Binding-site contacts:
Ligand atom C8 contacts residue ASN35 of chain 1.B at 4.3 Å.
Ligand atom C1 contacts residue ASN35 of chain 1.B at 1.4 Å.
Ligand atom C7 contacts residue TYR2 of chain 1.B at 4.3 Å (hydrophobic).
Ligand atom C4 contacts residue ASN35 of chain 1.B at 4.2 Å.
Ligand atom C3 contacts residue ASN35 of chain 1.B at 3.8 Å.
Ligand atom C7 contacts residue ASN35 of chain 1.B at 3.1 Å.
Ligand atom O5 contacts residue ASN35 of chain 1.B at 2.4 Å (h-bond).
Ligand atom C8 contacts residue TYR2 of chain 1.B at 3.7 Å (hydrophobic).
Ligand atom C5 contacts residue ASN35 of chain 1.B at 3.7 Å.
Ligand atom N2 contacts residue ASN35 of chain 1.B at 2.9 Å (h-bond).
Ligand atom O7 contacts residue ASN35 of chain 1.B at 2.9 Å (h-bond).
Ligand atom C2 contacts residue ASN35 of chain 1.B at 2.4 Å.

Sequence of chain 1.B:
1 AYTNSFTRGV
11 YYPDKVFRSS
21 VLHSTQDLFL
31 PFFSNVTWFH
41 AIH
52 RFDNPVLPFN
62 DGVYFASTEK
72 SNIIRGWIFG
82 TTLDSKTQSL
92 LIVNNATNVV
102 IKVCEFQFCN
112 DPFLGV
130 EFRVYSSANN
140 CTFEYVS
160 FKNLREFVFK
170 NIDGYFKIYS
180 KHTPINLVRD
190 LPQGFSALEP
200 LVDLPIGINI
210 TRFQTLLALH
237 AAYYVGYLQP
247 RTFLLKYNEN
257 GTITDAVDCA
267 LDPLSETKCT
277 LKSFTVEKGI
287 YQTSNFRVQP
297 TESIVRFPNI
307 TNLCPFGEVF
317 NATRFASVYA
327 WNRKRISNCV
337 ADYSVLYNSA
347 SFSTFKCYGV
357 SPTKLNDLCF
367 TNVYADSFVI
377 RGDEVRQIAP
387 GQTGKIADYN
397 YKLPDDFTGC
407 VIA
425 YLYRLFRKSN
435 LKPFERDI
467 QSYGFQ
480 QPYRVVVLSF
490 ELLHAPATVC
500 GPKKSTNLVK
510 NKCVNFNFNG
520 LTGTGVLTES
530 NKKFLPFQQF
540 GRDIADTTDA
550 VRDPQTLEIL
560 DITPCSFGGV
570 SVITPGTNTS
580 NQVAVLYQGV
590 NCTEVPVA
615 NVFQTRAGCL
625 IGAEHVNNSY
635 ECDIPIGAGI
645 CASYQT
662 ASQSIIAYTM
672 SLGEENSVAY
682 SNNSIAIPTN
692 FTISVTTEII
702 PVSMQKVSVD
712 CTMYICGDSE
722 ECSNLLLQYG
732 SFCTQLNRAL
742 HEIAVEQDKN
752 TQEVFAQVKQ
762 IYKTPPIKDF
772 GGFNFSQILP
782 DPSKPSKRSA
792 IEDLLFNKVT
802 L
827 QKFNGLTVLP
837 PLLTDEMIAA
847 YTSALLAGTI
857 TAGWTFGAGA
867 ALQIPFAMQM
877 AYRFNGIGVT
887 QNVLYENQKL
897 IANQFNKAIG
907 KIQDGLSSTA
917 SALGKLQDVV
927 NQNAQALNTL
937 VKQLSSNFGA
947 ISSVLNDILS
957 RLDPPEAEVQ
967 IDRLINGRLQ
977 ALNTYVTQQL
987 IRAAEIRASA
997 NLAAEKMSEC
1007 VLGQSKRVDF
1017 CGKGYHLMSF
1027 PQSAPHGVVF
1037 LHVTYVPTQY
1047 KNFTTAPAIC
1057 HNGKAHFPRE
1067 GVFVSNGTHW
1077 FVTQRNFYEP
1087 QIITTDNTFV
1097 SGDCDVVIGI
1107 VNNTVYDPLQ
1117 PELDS

The protein below binds the small molecule below.
Small molecule (SMILES): CC(=O)N[C@@H]1[C@@H](O)[C@H](O)[C@@H](CO)O[C@H]1O